Binding-site contacts:
Ligand atom C18 contacts residue GLU19 of chain 1.A at 3.5 Å.
Ligand atom C14 contacts residue GLU44 of chain 1.A at 3.4 Å.
Ligand atom C04 contacts residue GLU44 of chain 1.A at 4.1 Å.
Ligand atom N20 contacts residue GLU19 of chain 1.A at 2.5 Å (salt-bridge).
Ligand atom N12 contacts residue CSO43 of chain 1.A at 4.2 Å.
Ligand atom C13 contacts residue GLU44 of chain 1.A at 3.2 Å.
Ligand atom N12 contacts residue GLU44 of chain 1.A at 3.3 Å.
Ligand atom O11 contacts residue GLU44 of chain 1.A at 3.5 Å (salt-bridge).
Ligand atom C03 contacts residue GLU44 of chain 1.A at 4.4 Å.
Ligand atom C07 contacts residue CSO43 of chain 1.A at 4.1 Å.
Ligand atom C06 contacts residue CSO43 of chain 1.A at 3.0 Å.
Ligand atom C16 contacts residue GLU44 of chain 1.A at 4.3 Å.
Ligand atom N15 contacts residue GLU44 of chain 1.A at 4.1 Å.
Ligand atom N19 contacts residue GLU19 of chain 1.A at 2.8 Å (salt-bridge).
Ligand atom C03 contacts residue ASN47 of chain 1.A at 4.5 Å.
Ligand atom C10 contacts residue GLU44 of chain 1.A at 3.5 Å.
Ligand atom C04 contacts residue CSO43 of chain 1.A at 4.2 Å.
Ligand atom C09 contacts residue ASN47 of chain 1.A at 3.8 Å.
Ligand atom O08 contacts residue ASN47 of chain 1.A at 2.9 Å.
Ligand atom N20 contacts residue VAL51 of chain 1.A at 4.0 Å.
Ligand atom C05 contacts residue CSO43 of chain 1.A at 3.0 Å.
Ligand atom C07 contacts residue ASN47 of chain 1.A at 3.4 Å.
Ligand atom C18 contacts residue LEU48 of chain 1.A at 3.9 Å (hydrophobic).
Ligand atom C05 contacts residue GLU44 of chain 1.A at 4.5 Å.
Ligand atom N19 contacts residue LEU48 of chain 1.A at 3.3 Å.
Ligand atom C02 contacts residue ASN47 of chain 1.A at 3.7 Å.
Ligand atom S01 contacts residue ASN47 of chain 1.A at 3.5 Å.
Ligand atom N15 contacts residue CSO43 of chain 1.A at 4.1 Å.
Ligand atom C06 contacts residue ASN47 of chain 1.A at 3.7 Å.

This small molecule binds to this protein.
Small molecule (SMILES): [H]/N=C(\N)c1cc2c(C(=O)NCCN)ccc(OC)c2s1

Sequence of chain 1.A:
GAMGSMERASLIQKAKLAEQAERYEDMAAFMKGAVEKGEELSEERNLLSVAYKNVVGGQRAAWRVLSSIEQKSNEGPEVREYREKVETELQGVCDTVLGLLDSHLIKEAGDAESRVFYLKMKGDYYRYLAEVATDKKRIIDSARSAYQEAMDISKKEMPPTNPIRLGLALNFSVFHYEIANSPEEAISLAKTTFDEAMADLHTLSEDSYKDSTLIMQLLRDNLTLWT